Sequence of chain 1.B:
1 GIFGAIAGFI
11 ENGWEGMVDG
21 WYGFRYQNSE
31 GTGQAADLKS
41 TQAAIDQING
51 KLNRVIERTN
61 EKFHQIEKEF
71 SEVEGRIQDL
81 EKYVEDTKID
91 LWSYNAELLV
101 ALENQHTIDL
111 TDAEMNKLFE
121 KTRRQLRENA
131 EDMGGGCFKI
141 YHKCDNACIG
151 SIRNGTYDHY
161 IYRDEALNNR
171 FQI

Sequence of chain 1.A:
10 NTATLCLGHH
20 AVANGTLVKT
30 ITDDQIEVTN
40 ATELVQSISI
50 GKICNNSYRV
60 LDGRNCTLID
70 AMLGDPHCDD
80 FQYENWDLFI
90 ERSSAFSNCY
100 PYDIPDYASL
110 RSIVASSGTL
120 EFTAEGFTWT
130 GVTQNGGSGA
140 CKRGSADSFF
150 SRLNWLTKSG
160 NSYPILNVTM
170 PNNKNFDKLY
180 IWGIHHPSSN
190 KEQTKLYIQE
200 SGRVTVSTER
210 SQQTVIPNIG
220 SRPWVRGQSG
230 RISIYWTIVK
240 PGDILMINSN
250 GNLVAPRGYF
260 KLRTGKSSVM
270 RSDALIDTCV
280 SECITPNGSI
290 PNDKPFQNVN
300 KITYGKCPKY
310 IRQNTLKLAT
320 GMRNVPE

A small-molecule ligand and the protein it binds are described below.
Small molecule (SMILES): CC(=O)N[C@H]1[C@H](O[C@H]2[C@H](O)[C@@H](NC(C)=O)CO[C@@H]2CO)O[C@H](CO)[C@@H](O)[C@@H]1O

Binding-site contacts:
Ligand atom C5 contacts residue ASN286 of chain 1.A at 3.6 Å.
Ligand atom C8 contacts residue GLU69 of chain 1.B at 3.9 Å.
Ligand atom C1 contacts residue ASN286 of chain 1.A at 1.4 Å.
Ligand atom N2 contacts residue VAL298 of chain 1.A at 3.3 Å (h-bond).
Ligand atom O7 contacts residue ASN286 of chain 1.A at 4.3 Å.
Ligand atom O5 contacts residue ASN286 of chain 1.A at 2.4 Å (h-bond).
Ligand atom C4 contacts residue ASN286 of chain 1.A at 4.2 Å.
Ligand atom C1 contacts residue VAL298 of chain 1.A at 3.6 Å (hydrophobic).
Ligand atom C7 contacts residue GLU69 of chain 1.B at 4.4 Å.
Ligand atom C3 contacts residue VAL298 of chain 1.A at 4.2 Å (hydrophobic).
Ligand atom C2 contacts residue ASN286 of chain 1.A at 2.5 Å.
Ligand atom C6 contacts residue ASN299 of chain 1.A at 4.3 Å.
Ligand atom C7 contacts residue ASN286 of chain 1.A at 3.3 Å.
Ligand atom O5 contacts residue ASN299 of chain 1.A at 4.1 Å.
Ligand atom C7 contacts residue VAL298 of chain 1.A at 4.0 Å (hydrophobic).
Ligand atom C8 contacts residue ASN286 of chain 1.A at 3.3 Å.
Ligand atom C2 contacts residue VAL298 of chain 1.A at 3.9 Å (hydrophobic).
Ligand atom O7 contacts residue SER46 of chain 1.A at 4.0 Å.
Ligand atom C3 contacts residue ASN286 of chain 1.A at 3.9 Å.
Ligand atom C5 contacts residue ASN299 of chain 1.A at 4.2 Å.
Ligand atom O7 contacts residue GLU69 of chain 1.B at 4.2 Å.
Ligand atom O7 contacts residue VAL298 of chain 1.A at 3.7 Å.
Ligand atom C1 contacts residue ASN299 of chain 1.A at 4.4 Å.
Ligand atom C6 contacts residue GLU69 of chain 1.B at 4.0 Å.
Ligand atom N2 contacts residue ASN286 of chain 1.A at 3.0 Å (h-bond).